A protein and the small-molecule ligand that binds it are described below.
Small molecule (SMILES): C[C@H](N)C(=O)O

Binding-site contacts:
Ligand atom N contacts residue AMV1 of chain 1.C at 1.4 Å.
Ligand atom C contacts residue AMV1 of chain 1.C at 3.4 Å.
Ligand atom CB contacts residue AMV1 of chain 1.C at 3.7 Å.
Ligand atom CB contacts residue SER167 of chain 1.A at 3.8 Å.
Ligand atom CA contacts residue PHE162 of chain 1.A at 4.1 Å (hydrophobic).
Ligand atom O contacts residue AMV1 of chain 1.C at 3.5 Å (h-bond).
Ligand atom CA contacts residue AMV1 of chain 1.C at 2.5 Å.
Ligand atom N contacts residue PHE162 of chain 1.A at 4.1 Å.

Sequence of chain 1.A:
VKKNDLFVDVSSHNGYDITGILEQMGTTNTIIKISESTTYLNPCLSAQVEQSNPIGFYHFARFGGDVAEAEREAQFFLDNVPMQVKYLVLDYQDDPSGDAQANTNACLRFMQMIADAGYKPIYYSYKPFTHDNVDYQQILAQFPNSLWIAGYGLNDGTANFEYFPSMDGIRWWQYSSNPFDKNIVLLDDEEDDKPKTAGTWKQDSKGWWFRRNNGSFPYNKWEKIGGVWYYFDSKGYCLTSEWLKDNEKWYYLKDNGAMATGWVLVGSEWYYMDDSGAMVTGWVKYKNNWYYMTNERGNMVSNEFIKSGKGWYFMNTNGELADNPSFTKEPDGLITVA